The protein below binds the small molecule below.
Small molecule (SMILES): Oc1cc(Cl)ccc1Oc1ccc(Cl)cc1Cl

Binding-site contacts:
Ligand atom C3 contacts residue ILE200 of chain 1.P at 3.5 Å (hydrophobic).
Ligand atom C4 contacts residue ALA197 of chain 1.P at 3.7 Å (hydrophobic).
Ligand atom CL15 contacts residue ILE100 of chain 1.P at 3.9 Å.
Ligand atom O7 contacts residue ALA196 of chain 1.P at 3.4 Å.
Ligand atom C11 contacts residue PHE94 of chain 1.P at 4.0 Å (hydrophobic).
Ligand atom C10 contacts residue GLY93 of chain 1.P at 3.3 Å.
Ligand atom CL16 contacts residue GLY93 of chain 1.P at 3.0 Å.
Ligand atom C6 contacts residue NAD1 of chain 1.VA at 3.5 Å.
Ligand atom C9 contacts residue GLY93 of chain 1.P at 3.6 Å.
Ligand atom C3 contacts residue ALA197 of chain 1.P at 4.0 Å (hydrophobic).
Ligand atom CL14 contacts residue TYR146 of chain 1.P at 3.6 Å.
Ligand atom C6 contacts residue TYR156 of chain 1.P at 3.6 Å (hydrophobic).
Ligand atom C1 contacts residue ILE200 of chain 1.P at 3.6 Å (hydrophobic).
Ligand atom CL15 contacts residue ALA95 of chain 1.P at 2.6 Å.
Ligand atom C1 contacts residue NAD1 of chain 1.VA at 3.9 Å.
Ligand atom C10 contacts residue PHE94 of chain 1.P at 3.5 Å (hydrophobic).
Ligand atom C6 contacts residue ILE200 of chain 1.P at 4.0 Å (hydrophobic).
Ligand atom CL15 contacts residue PHE94 of chain 1.P at 3.5 Å.
Ligand atom CL14 contacts residue NAD1 of chain 1.VA at 3.0 Å.
Ligand atom O7 contacts residue NAD1 of chain 1.VA at 3.5 Å.
Ligand atom C2 contacts residue ILE200 of chain 1.P at 3.4 Å (hydrophobic).
Ligand atom C1 contacts residue TYR156 of chain 1.P at 3.2 Å (hydrophobic).
Ligand atom C8 contacts residue ALA196 of chain 1.P at 3.5 Å (hydrophobic).
Ligand atom CL16 contacts residue ALA196 of chain 1.P at 3.7 Å.
Ligand atom C5 contacts residue NAD1 of chain 1.VA at 3.7 Å.
Ligand atom C13 contacts residue ALA196 of chain 1.P at 3.7 Å (hydrophobic).
Ligand atom C4 contacts residue ILE200 of chain 1.P at 3.9 Å (hydrophobic).
Ligand atom CL16 contacts residue NAD1 of chain 1.VA at 3.5 Å.
Ligand atom C3 contacts residue NAD1 of chain 1.VA at 3.1 Å.
Ligand atom O17 contacts residue NAD1 of chain 1.VA at 2.9 Å (h-bond).
Ligand atom C4 contacts residue NAD1 of chain 1.VA at 3.5 Å.
Ligand atom C9 contacts residue MET159 of chain 1.P at 4.0 Å (hydrophobic).
Ligand atom C11 contacts residue ALA95 of chain 1.P at 3.9 Å (hydrophobic).
Ligand atom O17 contacts residue MET159 of chain 1.P at 3.9 Å.
Ligand atom C10 contacts residue MET159 of chain 1.P at 4.0 Å (hydrophobic).
Ligand atom O17 contacts residue TYR156 of chain 1.P at 2.8 Å (h-bond).
Ligand atom C12 contacts residue ILE100 of chain 1.P at 3.5 Å (hydrophobic).
Ligand atom C9 contacts residue ALA196 of chain 1.P at 3.5 Å (hydrophobic).
Ligand atom C2 contacts residue NAD1 of chain 1.VA at 3.4 Å.
Ligand atom CL14 contacts residue PHE203 of chain 1.P at 4.0 Å.

Sequence of chain 1.P:
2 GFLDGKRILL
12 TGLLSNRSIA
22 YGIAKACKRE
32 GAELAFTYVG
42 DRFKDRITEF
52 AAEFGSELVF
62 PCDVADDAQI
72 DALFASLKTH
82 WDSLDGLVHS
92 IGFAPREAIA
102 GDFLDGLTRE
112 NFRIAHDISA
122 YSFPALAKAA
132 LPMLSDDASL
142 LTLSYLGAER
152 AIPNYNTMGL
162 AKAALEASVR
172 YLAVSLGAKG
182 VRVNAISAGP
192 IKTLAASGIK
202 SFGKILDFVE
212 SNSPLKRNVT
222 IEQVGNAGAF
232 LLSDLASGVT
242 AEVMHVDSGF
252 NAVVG